Binding-site contacts:
Ligand atom C3 contacts residue ILE360 of chain 1.C at 4.1 Å (hydrophobic).
Ligand atom O7 contacts residue ASN300 of chain 1.C at 3.4 Å (h-bond).
Ligand atom C7 contacts residue NAG1 of chain 1.U at 4.5 Å.
Ligand atom O7 contacts residue GLU296 of chain 1.C at 4.2 Å.
Ligand atom O6 contacts residue TYR355 of chain 1.C at 3.4 Å.
Ligand atom N2 contacts residue THR354 of chain 1.C at 3.5 Å (h-bond).
Ligand atom C2 contacts residue ASN300 of chain 1.C at 2.5 Å.
Ligand atom C8 contacts residue THR354 of chain 1.C at 3.3 Å.
Ligand atom C8 contacts residue TRP299 of chain 1.C at 4.4 Å (hydrophobic).
Ligand atom C3 contacts residue ASN300 of chain 1.C at 3.8 Å.
Ligand atom C7 contacts residue THR354 of chain 1.C at 3.2 Å.
Ligand atom C5 contacts residue ASN300 of chain 1.C at 3.7 Å.
Ligand atom O5 contacts residue ASN300 of chain 1.C at 2.3 Å (h-bond).
Ligand atom N2 contacts residue ASN300 of chain 1.C at 2.9 Å (h-bond).
Ligand atom O3 contacts residue TYR355 of chain 1.C at 4.1 Å.
Ligand atom O7 contacts residue THR354 of chain 1.C at 3.5 Å (h-bond).
Ligand atom C7 contacts residue GLY353 of chain 1.C at 3.8 Å.
Ligand atom C8 contacts residue NAG1 of chain 1.U at 3.9 Å.
Ligand atom C1 contacts residue ASN300 of chain 1.C at 1.4 Å.
Ligand atom O3 contacts residue THR354 of chain 1.C at 3.2 Å (h-bond).
Ligand atom O3 contacts residue ILE360 of chain 1.C at 4.1 Å.
Ligand atom N2 contacts residue ILE360 of chain 1.C at 4.4 Å.
Ligand atom C2 contacts residue THR354 of chain 1.C at 4.2 Å.
Ligand atom C5 contacts residue TYR355 of chain 1.C at 3.9 Å (hydrophobic).
Ligand atom C8 contacts residue LEU303 of chain 1.C at 3.5 Å (hydrophobic).
Ligand atom N2 contacts residue GLY353 of chain 1.C at 3.0 Å (h-bond).
Ligand atom O3 contacts residue GLY353 of chain 1.C at 3.7 Å.
Ligand atom C1 contacts residue GLU296 of chain 1.C at 3.9 Å.
Ligand atom C4 contacts residue ASN300 of chain 1.C at 4.2 Å.
Ligand atom O5 contacts residue TYR355 of chain 1.C at 4.4 Å.
Ligand atom C8 contacts residue ASN300 of chain 1.C at 3.6 Å.
Ligand atom C2 contacts residue GLY353 of chain 1.C at 3.8 Å.
Ligand atom O5 contacts residue GLU296 of chain 1.C at 3.8 Å.
Ligand atom C3 contacts residue THR354 of chain 1.C at 4.3 Å.
Ligand atom C6 contacts residue TYR355 of chain 1.C at 4.2 Å (hydrophobic).
Ligand atom C7 contacts residue ASN300 of chain 1.C at 3.3 Å.
Ligand atom C1 contacts residue GLY353 of chain 1.C at 4.4 Å.
Ligand atom C8 contacts residue GLY353 of chain 1.C at 3.6 Å.
Ligand atom C1 contacts residue TYR355 of chain 1.C at 4.5 Å (hydrophobic).
Ligand atom C3 contacts residue GLY353 of chain 1.C at 3.7 Å.

The small molecule below binds the protein below.
Small molecule (SMILES): CC(=O)N[C@H]1[C@H](O[C@H]2[C@H](O)[C@@H](NC(C)=O)CO[C@@H]2CO)O[C@H](CO)[C@@H](O[C@@H]2O[C@H](CO)[C@@H](O)[C@H](O)[C@@H]2O)[C@@H]1O

Sequence of chain 1.C:
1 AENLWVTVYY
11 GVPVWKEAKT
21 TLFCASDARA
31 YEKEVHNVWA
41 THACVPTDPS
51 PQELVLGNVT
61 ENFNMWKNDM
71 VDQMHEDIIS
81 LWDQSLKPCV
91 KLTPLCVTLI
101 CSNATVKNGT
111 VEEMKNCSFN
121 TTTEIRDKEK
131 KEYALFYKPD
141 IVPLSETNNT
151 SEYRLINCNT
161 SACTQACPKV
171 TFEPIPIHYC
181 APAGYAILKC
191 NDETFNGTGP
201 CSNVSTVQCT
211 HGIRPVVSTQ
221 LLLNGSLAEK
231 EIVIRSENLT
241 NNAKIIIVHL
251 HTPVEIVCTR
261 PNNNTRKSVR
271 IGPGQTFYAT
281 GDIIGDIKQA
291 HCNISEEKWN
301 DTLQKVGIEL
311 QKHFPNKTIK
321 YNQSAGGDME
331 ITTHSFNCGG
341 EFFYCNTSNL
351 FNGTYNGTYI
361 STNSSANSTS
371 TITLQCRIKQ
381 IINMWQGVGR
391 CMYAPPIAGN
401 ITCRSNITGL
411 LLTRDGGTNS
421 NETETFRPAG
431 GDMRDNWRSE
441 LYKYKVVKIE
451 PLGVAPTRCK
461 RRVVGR